Sequence of chain 1.B:
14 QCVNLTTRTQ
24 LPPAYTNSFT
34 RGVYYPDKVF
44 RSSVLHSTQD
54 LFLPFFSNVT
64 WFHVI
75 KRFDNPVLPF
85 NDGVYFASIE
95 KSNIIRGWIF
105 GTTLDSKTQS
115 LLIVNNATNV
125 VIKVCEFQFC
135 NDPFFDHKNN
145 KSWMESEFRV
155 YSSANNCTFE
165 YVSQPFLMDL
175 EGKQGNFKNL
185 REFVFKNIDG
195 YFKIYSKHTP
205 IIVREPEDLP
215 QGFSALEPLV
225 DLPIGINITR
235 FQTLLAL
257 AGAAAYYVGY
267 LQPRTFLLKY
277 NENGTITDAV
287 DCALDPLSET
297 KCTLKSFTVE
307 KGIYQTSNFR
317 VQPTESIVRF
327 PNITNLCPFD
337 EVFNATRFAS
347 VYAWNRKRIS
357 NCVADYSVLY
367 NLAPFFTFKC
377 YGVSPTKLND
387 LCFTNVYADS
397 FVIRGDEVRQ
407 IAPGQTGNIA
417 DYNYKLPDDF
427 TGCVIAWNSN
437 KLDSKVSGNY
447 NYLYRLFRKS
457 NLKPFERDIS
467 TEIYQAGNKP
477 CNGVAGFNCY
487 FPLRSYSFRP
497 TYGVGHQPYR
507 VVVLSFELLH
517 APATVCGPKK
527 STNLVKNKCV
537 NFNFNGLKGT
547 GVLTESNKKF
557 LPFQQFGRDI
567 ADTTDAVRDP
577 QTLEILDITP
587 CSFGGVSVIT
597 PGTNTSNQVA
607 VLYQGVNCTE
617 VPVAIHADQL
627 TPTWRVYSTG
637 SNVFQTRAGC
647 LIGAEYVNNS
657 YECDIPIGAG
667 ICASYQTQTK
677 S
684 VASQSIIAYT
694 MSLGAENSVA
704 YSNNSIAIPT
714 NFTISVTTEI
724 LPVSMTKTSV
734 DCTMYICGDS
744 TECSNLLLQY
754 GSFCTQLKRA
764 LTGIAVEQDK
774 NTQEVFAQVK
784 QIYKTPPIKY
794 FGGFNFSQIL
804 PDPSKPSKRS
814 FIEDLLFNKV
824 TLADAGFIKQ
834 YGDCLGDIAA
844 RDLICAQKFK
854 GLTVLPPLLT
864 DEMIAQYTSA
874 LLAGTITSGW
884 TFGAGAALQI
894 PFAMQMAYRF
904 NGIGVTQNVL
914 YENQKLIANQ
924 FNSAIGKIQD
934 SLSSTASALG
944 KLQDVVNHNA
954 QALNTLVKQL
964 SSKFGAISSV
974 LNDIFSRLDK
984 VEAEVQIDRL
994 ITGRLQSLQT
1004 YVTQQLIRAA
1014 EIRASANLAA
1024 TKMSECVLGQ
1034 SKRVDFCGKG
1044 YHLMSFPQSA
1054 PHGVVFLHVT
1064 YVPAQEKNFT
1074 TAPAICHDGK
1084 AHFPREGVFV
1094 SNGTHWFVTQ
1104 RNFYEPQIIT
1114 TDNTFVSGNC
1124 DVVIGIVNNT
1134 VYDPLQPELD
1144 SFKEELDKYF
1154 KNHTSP

Sequence of chain 1.C:
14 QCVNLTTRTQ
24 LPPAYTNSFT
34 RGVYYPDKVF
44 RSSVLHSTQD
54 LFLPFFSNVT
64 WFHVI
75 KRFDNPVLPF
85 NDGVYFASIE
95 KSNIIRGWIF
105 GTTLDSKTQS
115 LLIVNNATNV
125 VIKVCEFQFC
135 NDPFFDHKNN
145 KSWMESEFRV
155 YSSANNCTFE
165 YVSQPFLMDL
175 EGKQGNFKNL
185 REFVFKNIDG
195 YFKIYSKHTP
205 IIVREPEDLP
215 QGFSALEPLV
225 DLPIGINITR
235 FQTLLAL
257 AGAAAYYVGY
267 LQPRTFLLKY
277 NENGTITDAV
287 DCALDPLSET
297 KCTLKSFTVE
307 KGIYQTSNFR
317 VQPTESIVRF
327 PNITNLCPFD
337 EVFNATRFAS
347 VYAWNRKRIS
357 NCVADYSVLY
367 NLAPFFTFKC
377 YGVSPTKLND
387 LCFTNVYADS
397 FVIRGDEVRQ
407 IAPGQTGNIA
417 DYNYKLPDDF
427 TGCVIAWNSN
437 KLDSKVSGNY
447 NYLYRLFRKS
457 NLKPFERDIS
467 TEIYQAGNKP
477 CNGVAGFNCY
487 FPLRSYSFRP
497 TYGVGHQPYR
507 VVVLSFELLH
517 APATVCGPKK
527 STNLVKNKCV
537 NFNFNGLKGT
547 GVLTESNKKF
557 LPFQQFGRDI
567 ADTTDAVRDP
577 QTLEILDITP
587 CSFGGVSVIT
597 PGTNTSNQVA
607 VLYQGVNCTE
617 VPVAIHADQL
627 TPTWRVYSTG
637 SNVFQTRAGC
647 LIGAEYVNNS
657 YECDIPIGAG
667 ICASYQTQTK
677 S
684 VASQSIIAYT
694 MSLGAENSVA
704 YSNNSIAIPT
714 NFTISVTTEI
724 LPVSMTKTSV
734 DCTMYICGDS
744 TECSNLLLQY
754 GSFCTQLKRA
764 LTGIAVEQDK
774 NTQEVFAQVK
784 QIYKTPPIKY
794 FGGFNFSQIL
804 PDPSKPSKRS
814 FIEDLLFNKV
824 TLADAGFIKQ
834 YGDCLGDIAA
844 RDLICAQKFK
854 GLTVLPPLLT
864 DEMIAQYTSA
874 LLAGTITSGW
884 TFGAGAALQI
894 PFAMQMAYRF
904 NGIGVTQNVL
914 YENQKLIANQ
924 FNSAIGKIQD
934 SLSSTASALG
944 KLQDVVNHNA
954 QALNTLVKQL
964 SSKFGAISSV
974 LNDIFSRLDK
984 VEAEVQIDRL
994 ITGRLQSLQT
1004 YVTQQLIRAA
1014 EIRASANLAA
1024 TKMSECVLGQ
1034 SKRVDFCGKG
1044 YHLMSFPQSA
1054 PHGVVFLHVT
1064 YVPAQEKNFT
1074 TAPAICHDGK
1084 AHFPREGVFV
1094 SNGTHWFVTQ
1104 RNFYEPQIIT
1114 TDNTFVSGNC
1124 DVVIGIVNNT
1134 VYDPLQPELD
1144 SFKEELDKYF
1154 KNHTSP

Binding-site contacts:
Ligand atom C7 contacts residue TYR348 of chain 1.B at 4.2 Å (hydrophobic).
Ligand atom O5 contacts residue ASN159 of chain 1.C at 4.2 Å.
Ligand atom C1 contacts residue ASN160 of chain 1.C at 1.5 Å.
Ligand atom N2 contacts residue TYR348 of chain 1.B at 4.0 Å.
Ligand atom N2 contacts residue ILE465 of chain 1.B at 4.5 Å.
Ligand atom N2 contacts residue ASN160 of chain 1.C at 3.1 Å (h-bond).
Ligand atom C3 contacts residue ASN160 of chain 1.C at 3.9 Å.
Ligand atom C7 contacts residue ILE465 of chain 1.B at 4.4 Å (hydrophobic).
Ligand atom O6 contacts residue ASN159 of chain 1.C at 3.0 Å (h-bond).
Ligand atom O5 contacts residue ASN160 of chain 1.C at 2.3 Å (h-bond).
Ligand atom C4 contacts residue ASN160 of chain 1.C at 4.3 Å.
Ligand atom C8 contacts residue ALA349 of chain 1.B at 3.5 Å (hydrophobic).
Ligand atom C5 contacts residue ASN159 of chain 1.C at 4.4 Å.
Ligand atom C2 contacts residue ASN160 of chain 1.C at 2.7 Å.
Ligand atom C6 contacts residue ASN159 of chain 1.C at 3.5 Å.
Ligand atom O3 contacts residue TYR348 of chain 1.B at 4.0 Å.
Ligand atom O7 contacts residue ASN160 of chain 1.C at 3.8 Å.
Ligand atom C7 contacts residue ASN160 of chain 1.C at 3.7 Å.
Ligand atom C8 contacts residue ILE465 of chain 1.B at 3.9 Å (hydrophobic).
Ligand atom O6 contacts residue ASN160 of chain 1.C at 3.7 Å.
Ligand atom C6 contacts residue ASN160 of chain 1.C at 4.3 Å.
Ligand atom C8 contacts residue TYR348 of chain 1.B at 3.8 Å (hydrophobic).
Ligand atom C5 contacts residue ASN160 of chain 1.C at 3.6 Å.

The small molecule below binds the protein below.
Small molecule (SMILES): CC(=O)N[C@H]1[C@H](O[C@H]2[C@H](O)[C@@H](NC(C)=O)CO[C@@H]2CO)O[C@H](CO)[C@@H](O)[C@@H]1O